Sequence of chain 1.F:
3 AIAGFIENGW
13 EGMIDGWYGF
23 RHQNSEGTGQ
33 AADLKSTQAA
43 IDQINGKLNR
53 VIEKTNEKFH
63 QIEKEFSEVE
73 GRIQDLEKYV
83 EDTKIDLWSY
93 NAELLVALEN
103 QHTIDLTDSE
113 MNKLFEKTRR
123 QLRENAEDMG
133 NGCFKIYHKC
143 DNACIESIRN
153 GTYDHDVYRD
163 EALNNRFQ

Binding-site contacts:
Ligand atom C2 contacts residue THR154 of chain 1.F at 4.4 Å.
Ligand atom C5 contacts residue SER149 of chain 1.F at 4.4 Å.
Ligand atom N2 contacts residue THR154 of chain 1.F at 4.1 Å.
Ligand atom O5 contacts residue THR154 of chain 1.F at 4.3 Å.
Ligand atom C2 contacts residue ASN152 of chain 1.F at 2.4 Å.
Ligand atom C1 contacts residue ASN152 of chain 1.F at 1.4 Å.
Ligand atom O7 contacts residue ASN152 of chain 1.F at 3.2 Å (h-bond).
Ligand atom O5 contacts residue SER149 of chain 1.F at 4.0 Å.
Ligand atom C1 contacts residue THR154 of chain 1.F at 3.6 Å.
Ligand atom C5 contacts residue ASN152 of chain 1.F at 3.7 Å.
Ligand atom C6 contacts residue ALA145 of chain 1.F at 3.3 Å (hydrophobic).
Ligand atom C6 contacts residue SER149 of chain 1.F at 4.2 Å.
Ligand atom O6 contacts residue ALA145 of chain 1.F at 4.1 Å.
Ligand atom O5 contacts residue GLU148 of chain 1.F at 3.8 Å.
Ligand atom C4 contacts residue ASN152 of chain 1.F at 4.2 Å.
Ligand atom C1 contacts residue GLU148 of chain 1.F at 4.2 Å.
Ligand atom C8 contacts residue ASN152 of chain 1.F at 4.3 Å.
Ligand atom O5 contacts residue ASN152 of chain 1.F at 2.4 Å (h-bond).
Ligand atom C5 contacts residue ALA145 of chain 1.F at 4.3 Å (hydrophobic).
Ligand atom O6 contacts residue GLU148 of chain 1.F at 3.6 Å.
Ligand atom C1 contacts residue SER149 of chain 1.F at 4.3 Å.
Ligand atom C7 contacts residue ASN152 of chain 1.F at 3.2 Å.
Ligand atom C6 contacts residue GLU148 of chain 1.F at 3.9 Å.
Ligand atom C3 contacts residue ASN152 of chain 1.F at 3.8 Å.
Ligand atom N2 contacts residue ASN152 of chain 1.F at 2.9 Å (h-bond).

A small-molecule ligand and the protein it binds are described below.
Small molecule (SMILES): CC(=O)N[C@@H]1[C@@H](O)[C@H](O)[C@@H](CO)O[C@H]1O